A small-molecule ligand and the protein it binds are described below.
Small molecule (SMILES): Nc1ccn([C@H]2C[C@H](O[P](=O)(O)OC[C@H]3O[C@@H](n4cnc5c(N)ncnc54)C[C@@H]3O)[C@@H](CO)O2)c(=O)n1

Sequence of chain 5.A:
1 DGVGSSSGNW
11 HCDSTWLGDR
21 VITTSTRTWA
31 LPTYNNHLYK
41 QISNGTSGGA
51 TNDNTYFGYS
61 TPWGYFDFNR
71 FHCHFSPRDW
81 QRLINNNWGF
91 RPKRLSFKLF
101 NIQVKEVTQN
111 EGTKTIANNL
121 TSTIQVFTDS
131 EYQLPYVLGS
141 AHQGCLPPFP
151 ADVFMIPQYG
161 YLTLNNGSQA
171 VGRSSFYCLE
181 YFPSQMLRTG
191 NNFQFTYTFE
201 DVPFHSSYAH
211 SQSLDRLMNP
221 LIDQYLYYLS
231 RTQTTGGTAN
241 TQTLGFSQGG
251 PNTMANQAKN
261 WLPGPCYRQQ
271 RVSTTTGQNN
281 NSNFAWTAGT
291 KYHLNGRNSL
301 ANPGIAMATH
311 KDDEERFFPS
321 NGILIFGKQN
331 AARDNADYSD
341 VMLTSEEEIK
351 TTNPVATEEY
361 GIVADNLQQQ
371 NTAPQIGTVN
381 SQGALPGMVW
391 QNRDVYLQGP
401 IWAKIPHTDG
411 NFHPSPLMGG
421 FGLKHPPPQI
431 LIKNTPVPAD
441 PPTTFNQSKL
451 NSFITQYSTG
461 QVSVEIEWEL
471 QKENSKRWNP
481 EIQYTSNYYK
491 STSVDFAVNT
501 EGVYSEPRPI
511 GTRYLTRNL

Binding-site contacts:
Ligand atom N7 contacts residue HIS413 of chain 5.A at 4.2 Å.
Ligand atom C5 contacts residue VAL202 of chain 5.A at 3.6 Å (hydrophobic).
Ligand atom C6 contacts residue VAL202 of chain 5.A at 4.2 Å (hydrophobic).
Ligand atom N7 contacts residue PRO203 of chain 5.A at 4.1 Å.
Ligand atom C2 contacts residue GLY422 of chain 5.A at 3.2 Å.
Ligand atom C4 contacts residue PRO203 of chain 5.A at 4.0 Å (hydrophobic).
Ligand atom O3' contacts residue PRO414 of chain 5.A at 4.2 Å.
Ligand atom C4 contacts residue ASP201 of chain 5.A at 3.5 Å.
Ligand atom C6 contacts residue SER415 of chain 5.A at 4.1 Å.
Ligand atom N6 contacts residue PHE421 of chain 5.A at 3.8 Å.
Ligand atom C6 contacts residue GLY422 of chain 5.A at 3.7 Å.
Ligand atom N1 contacts residue VAL202 of chain 5.A at 3.5 Å.
Ligand atom C6 contacts residue VAL202 of chain 5.A at 4.1 Å (hydrophobic).
Ligand atom C2 contacts residue PRO203 of chain 5.A at 4.0 Å (hydrophobic).
Ligand atom C4 contacts residue PRO203 of chain 5.A at 4.1 Å (hydrophobic).
Ligand atom C2 contacts residue VAL202 of chain 5.A at 4.1 Å (hydrophobic).
Ligand atom N6 contacts residue GLY420 of chain 5.A at 3.7 Å.
Ligand atom N7 contacts residue SER415 of chain 5.A at 3.9 Å.
Ligand atom N1 contacts residue PRO203 of chain 5.A at 4.2 Å.
Ligand atom C2' contacts residue PRO203 of chain 5.A at 3.3 Å (hydrophobic).
Ligand atom N4 contacts residue ASP201 of chain 5.A at 2.6 Å.
Ligand atom N1 contacts residue GLY422 of chain 5.A at 2.9 Å (h-bond).
Ligand atom N7 contacts residue ASN392 of chain 5.A at 4.2 Å.
Ligand atom C1' contacts residue PRO203 of chain 5.A at 4.1 Å (hydrophobic).
Ligand atom N3 contacts residue ASP201 of chain 5.A at 4.2 Å.
Ligand atom C6 contacts residue PRO203 of chain 5.A at 4.0 Å (hydrophobic).
Ligand atom N1 contacts residue PRO203 of chain 5.A at 3.8 Å.
Ligand atom C6 contacts residue PRO203 of chain 5.A at 4.0 Å (hydrophobic).
Ligand atom C4 contacts residue VAL202 of chain 5.A at 3.7 Å (hydrophobic).
Ligand atom C5 contacts residue PRO203 of chain 5.A at 3.8 Å (hydrophobic).
Ligand atom C8 contacts residue HIS413 of chain 5.A at 3.9 Å.
Ligand atom N6 contacts residue GLY422 of chain 5.A at 3.3 Å (h-bond).
Ligand atom C2' contacts residue PRO414 of chain 5.A at 3.6 Å (hydrophobic).
Ligand atom N6 contacts residue SER415 of chain 5.A at 3.8 Å.
Ligand atom N4 contacts residue VAL202 of chain 5.A at 2.9 Å (h-bond).
Ligand atom C5 contacts residue PRO203 of chain 5.A at 4.0 Å (hydrophobic).
Ligand atom C5 contacts residue ASP201 of chain 5.A at 3.3 Å.
Ligand atom N6 contacts residue VAL202 of chain 5.A at 4.2 Å.
Ligand atom C2' contacts residue HIS413 of chain 5.A at 3.7 Å.
Ligand atom C5 contacts residue ARG91 of chain 5.A at 4.2 Å.